A protein and the small-molecule ligand that binds it are described below.
Small molecule (SMILES): O=C[C@H](O)COP(=O)(O)O

Sequence of chain 1.B:
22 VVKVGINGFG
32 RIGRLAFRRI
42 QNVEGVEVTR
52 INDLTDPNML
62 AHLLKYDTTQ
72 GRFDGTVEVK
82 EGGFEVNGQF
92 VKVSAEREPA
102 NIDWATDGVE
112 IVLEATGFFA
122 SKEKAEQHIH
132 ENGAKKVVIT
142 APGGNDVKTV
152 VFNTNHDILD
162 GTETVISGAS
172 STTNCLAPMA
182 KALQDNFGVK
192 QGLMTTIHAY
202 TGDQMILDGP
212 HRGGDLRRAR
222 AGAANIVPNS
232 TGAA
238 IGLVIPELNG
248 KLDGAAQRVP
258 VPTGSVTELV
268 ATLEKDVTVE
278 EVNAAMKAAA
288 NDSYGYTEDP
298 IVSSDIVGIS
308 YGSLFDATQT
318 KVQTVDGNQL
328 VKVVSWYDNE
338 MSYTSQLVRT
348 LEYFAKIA

Binding-site contacts:
Ligand atom O1P contacts residue SER172 of chain 1.B at 3.4 Å (h-bond).
Ligand atom O4P contacts residue THR232 of chain 1.B at 4.4 Å.
Ligand atom O3P contacts residue SER171 of chain 1.B at 3.8 Å.
Ligand atom O2P contacts residue THR174 of chain 1.B at 4.3 Å.
Ligand atom O1 contacts residue ARG255 of chain 1.B at 3.7 Å.
Ligand atom P contacts residue SER172 of chain 1.B at 4.0 Å.
Ligand atom O4P contacts residue ARG255 of chain 1.B at 4.2 Å.
Ligand atom O1 contacts residue NAD1 of chain 1.G at 4.4 Å.
Ligand atom C2 contacts residue ARG255 of chain 1.B at 3.9 Å.
Ligand atom P contacts residue SER171 of chain 1.B at 3.8 Å.
Ligand atom P contacts residue GLY233 of chain 1.B at 4.3 Å.
Ligand atom O2P contacts residue THR173 of chain 1.B at 2.5 Å (h-bond).
Ligand atom O4P contacts residue HIS199 of chain 1.B at 3.1 Å (h-bond).
Ligand atom O4P contacts residue THR173 of chain 1.B at 3.2 Å (h-bond).
Ligand atom C2 contacts residue NAD1 of chain 1.G at 4.3 Å.
Ligand atom O3P contacts residue THR232 of chain 1.B at 3.9 Å.
Ligand atom P contacts residue THR173 of chain 1.B at 3.4 Å.
Ligand atom O2P contacts residue SER172 of chain 1.B at 3.6 Å.
Ligand atom O3P contacts residue THR173 of chain 1.B at 4.3 Å.
Ligand atom O1P contacts residue SER171 of chain 1.B at 3.7 Å.
Ligand atom O1P contacts residue NAD1 of chain 1.G at 4.4 Å.
Ligand atom O1P contacts residue HIS199 of chain 1.B at 4.4 Å.
Ligand atom C1 contacts residue THR202 of chain 1.B at 4.3 Å.
Ligand atom O1 contacts residue ASP204 of chain 1.B at 3.5 Å (salt-bridge).
Ligand atom O4P contacts residue SER172 of chain 1.B at 4.3 Å.
Ligand atom O1 contacts residue THR202 of chain 1.B at 4.0 Å.
Ligand atom P contacts residue HIS199 of chain 1.B at 4.2 Å.
Ligand atom C2 contacts residue HIS199 of chain 1.B at 4.3 Å.
Ligand atom C1 contacts residue NAD1 of chain 1.G at 4.0 Å.
Ligand atom O2 contacts residue THR202 of chain 1.B at 4.1 Å.
Ligand atom O3P contacts residue GLY233 of chain 1.B at 2.9 Å (h-bond).
Ligand atom O2 contacts residue HIS199 of chain 1.B at 3.6 Å (h-bond).
Ligand atom O2 contacts residue NAD1 of chain 1.G at 3.1 Å (h-bond).
Ligand atom O2P contacts residue SER171 of chain 1.B at 2.9 Å (h-bond).
Ligand atom C1 contacts residue ARG255 of chain 1.B at 4.2 Å.
Ligand atom C3 contacts residue SER171 of chain 1.B at 4.4 Å.
Ligand atom C3 contacts residue NAD1 of chain 1.G at 4.2 Å.
Ligand atom O2 contacts residue SER172 of chain 1.B at 3.7 Å.
Ligand atom O2P contacts residue THR232 of chain 1.B at 4.3 Å.
Ligand atom P contacts residue THR232 of chain 1.B at 4.4 Å.